Binding-site contacts:
Ligand atom N2 contacts residue GLN262 of chain 2.A at 4.2 Å.
Ligand atom O7 contacts residue ASN264 of chain 2.A at 3.0 Å (h-bond).
Ligand atom C7 contacts residue ASN264 of chain 2.A at 3.0 Å.
Ligand atom O4 contacts residue GLN262 of chain 2.A at 3.6 Å (h-bond).
Ligand atom C4 contacts residue GLN262 of chain 2.A at 3.9 Å.
Ligand atom C3 contacts residue ASN264 of chain 2.A at 3.7 Å.
Ligand atom C3 contacts residue GLN262 of chain 2.A at 3.1 Å.
Ligand atom O7 contacts residue ASN300 of chain 2.A at 3.5 Å.
Ligand atom O5 contacts residue ASN264 of chain 2.A at 2.5 Å (h-bond).
Ligand atom C5 contacts residue VAL413 of chain 2.A at 4.4 Å (hydrophobic).
Ligand atom C5 contacts residue ARG411 of chain 2.A at 3.9 Å.
Ligand atom C1 contacts residue GLN262 of chain 2.A at 4.4 Å.
Ligand atom C8 contacts residue ASN300 of chain 2.A at 3.9 Å.
Ligand atom O6 contacts residue ARG411 of chain 2.A at 2.9 Å (salt-bridge).
Ligand atom C5 contacts residue GLN262 of chain 2.A at 4.2 Å.
Ligand atom C7 contacts residue GLN262 of chain 2.A at 3.7 Å.
Ligand atom C8 contacts residue SER380 of chain 2.A at 4.2 Å.
Ligand atom C7 contacts residue ASN300 of chain 2.A at 4.0 Å.
Ligand atom C4 contacts residue ASN264 of chain 2.A at 4.2 Å.
Ligand atom C1 contacts residue ASN264 of chain 2.A at 1.4 Å.
Ligand atom O5 contacts residue ARG411 of chain 2.A at 2.9 Å (salt-bridge).
Ligand atom C2 contacts residue ASN264 of chain 2.A at 2.3 Å.
Ligand atom C5 contacts residue ASN264 of chain 2.A at 3.7 Å.
Ligand atom O3 contacts residue GLN262 of chain 2.A at 3.7 Å.
Ligand atom C6 contacts residue VAL413 of chain 2.A at 4.4 Å (hydrophobic).
Ligand atom C8 contacts residue ASN264 of chain 2.A at 4.1 Å.
Ligand atom C8 contacts residue GLN262 of chain 2.A at 3.4 Å.
Ligand atom C8 contacts residue VAL301 of chain 2.A at 3.8 Å (hydrophobic).
Ligand atom O7 contacts residue SER380 of chain 2.A at 4.3 Å.
Ligand atom C8 contacts residue VAL413 of chain 2.A at 4.3 Å (hydrophobic).
Ligand atom C6 contacts residue ARG411 of chain 2.A at 3.7 Å.
Ligand atom N2 contacts residue ASN264 of chain 2.A at 2.7 Å (h-bond).
Ligand atom C1 contacts residue ARG411 of chain 2.A at 3.8 Å.
Ligand atom C2 contacts residue GLN262 of chain 2.A at 4.1 Å.
Ligand atom C8 contacts residue SER302 of chain 2.A at 3.5 Å.
Ligand atom O7 contacts residue GLN262 of chain 2.A at 3.5 Å (h-bond).

This small molecule binds to this protein.
Small molecule (SMILES): CC(=O)N[C@H]1[C@H](O[C@H]2[C@H](O)[C@@H](NC(C)=O)CO[C@@H]2CO)O[C@H](CO)[C@@H](O[C@@H]2O[C@H](CO[C@H]3O[C@H](CO)[C@@H](O)[C@H](O)[C@@H]3O)[C@@H](O)[C@H](O[C@H]3O[C@H](CO)[C@@H](O)[C@H](O)[C@@H]3O[C@H]3O[C@H](CO)[C@@H](O)[C@H](O)[C@@H]3O[C@H]3O[C@H](CO)[C@@H](O)[C@H](O)[C@@H]3O)[C@@H]2O)[C@@H]1O

Sequence of chain 2.A:
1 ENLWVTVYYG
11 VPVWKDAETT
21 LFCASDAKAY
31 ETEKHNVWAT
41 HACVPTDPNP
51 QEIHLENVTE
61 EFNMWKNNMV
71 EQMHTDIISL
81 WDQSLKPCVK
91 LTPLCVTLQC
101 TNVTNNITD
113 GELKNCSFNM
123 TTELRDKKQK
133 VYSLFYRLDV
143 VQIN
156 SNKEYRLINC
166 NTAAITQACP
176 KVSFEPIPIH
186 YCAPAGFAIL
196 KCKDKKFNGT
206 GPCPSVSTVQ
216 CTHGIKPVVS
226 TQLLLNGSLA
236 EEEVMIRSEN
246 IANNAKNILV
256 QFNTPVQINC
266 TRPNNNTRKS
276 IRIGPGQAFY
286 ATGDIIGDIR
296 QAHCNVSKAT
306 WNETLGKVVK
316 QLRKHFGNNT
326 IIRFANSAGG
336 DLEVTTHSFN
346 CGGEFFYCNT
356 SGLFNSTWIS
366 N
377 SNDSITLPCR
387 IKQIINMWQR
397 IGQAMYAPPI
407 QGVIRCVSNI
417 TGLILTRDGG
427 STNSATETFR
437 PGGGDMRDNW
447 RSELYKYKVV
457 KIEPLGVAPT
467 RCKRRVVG